Sequence of chain 24.F:
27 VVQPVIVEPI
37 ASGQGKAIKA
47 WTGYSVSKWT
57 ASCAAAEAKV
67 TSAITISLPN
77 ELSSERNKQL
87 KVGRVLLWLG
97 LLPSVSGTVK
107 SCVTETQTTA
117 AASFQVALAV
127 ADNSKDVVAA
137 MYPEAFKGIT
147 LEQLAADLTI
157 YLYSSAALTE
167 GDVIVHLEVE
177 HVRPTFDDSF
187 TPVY

Sequence of chain 10.E:
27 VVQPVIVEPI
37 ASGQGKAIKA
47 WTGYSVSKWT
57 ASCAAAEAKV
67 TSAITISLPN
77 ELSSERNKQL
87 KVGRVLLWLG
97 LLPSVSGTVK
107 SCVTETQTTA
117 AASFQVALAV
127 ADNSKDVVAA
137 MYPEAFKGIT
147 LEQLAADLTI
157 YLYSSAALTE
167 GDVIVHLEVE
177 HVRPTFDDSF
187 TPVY

Binding-site contacts:
Ligand atom N9 contacts residue LYS143 of chain 10.E at 3.8 Å.
Ligand atom OP1 contacts residue LYS45 of chain 24.F at 4.3 Å.
Ligand atom O2' contacts residue GLU140 of chain 10.E at 3.0 Å (salt-bridge).
Ligand atom C1' contacts residue TRP47 of chain 10.E at 4.3 Å (hydrophobic).
Ligand atom N9 contacts residue GLU140 of chain 10.E at 4.1 Å.
Ligand atom C8 contacts residue LYS143 of chain 10.E at 2.8 Å.
Ligand atom C4 contacts residue TRP47 of chain 10.E at 3.9 Å (hydrophobic).
Ligand atom N7 contacts residue TRP47 of chain 10.E at 4.0 Å.
Ligand atom C5 contacts residue TRP47 of chain 10.E at 4.0 Å (hydrophobic).
Ligand atom C1' contacts residue LYS143 of chain 10.E at 4.0 Å.
Ligand atom N1 contacts residue TRP47 of chain 10.E at 3.8 Å.
Ligand atom C1' contacts residue GLU140 of chain 10.E at 3.2 Å.
Ligand atom O4' contacts residue GLU140 of chain 10.E at 4.1 Å.
Ligand atom C2 contacts residue TRP47 of chain 10.E at 3.8 Å (hydrophobic).
Ligand atom C2' contacts residue LYS143 of chain 10.E at 4.5 Å.
Ligand atom C8 contacts residue GLU140 of chain 10.E at 4.1 Å.
Ligand atom O4' contacts residue LYS143 of chain 10.E at 4.2 Å.
Ligand atom O4' contacts residue TRP47 of chain 10.E at 4.0 Å.
Ligand atom C6 contacts residue TRP47 of chain 10.E at 3.9 Å (hydrophobic).
Ligand atom C8 contacts residue TRP47 of chain 10.E at 4.0 Å (hydrophobic).
Ligand atom N3 contacts residue TRP47 of chain 10.E at 3.9 Å.
Ligand atom N9 contacts residue TRP47 of chain 10.E at 4.0 Å.
Ligand atom N7 contacts residue LYS143 of chain 10.E at 3.7 Å.
Ligand atom N6 contacts residue TRP47 of chain 10.E at 4.2 Å.
Ligand atom C2' contacts residue GLU140 of chain 10.E at 3.5 Å.

This small molecule binds to this protein.
Small molecule (SMILES): Nc1ncnc2c1ncn2[C@@H]1O[C@H](COP(=O)=O)[C@@H](O[P](=O)(O)OC[C@H]2O[C@@H](n3ccc(=O)[nH]c3=O)[C@H](O)[C@@H]2O)[C@H]1O